Binding-site contacts:
Ligand atom O6 contacts residue GLU167 of chain 1.B at 3.9 Å.
Ligand atom C3 contacts residue LYS163 of chain 1.B at 3.7 Å.
Ligand atom C4 contacts residue LYS125 of chain 1.B at 3.4 Å.
Ligand atom O6 contacts residue GLY61 of chain 1.B at 3.9 Å.
Ligand atom C4 contacts residue LYS29 of chain 1.B at 3.8 Å.
Ligand atom C1 contacts residue ASP22 of chain 1.B at 3.4 Å.
Ligand atom C2 contacts residue ASP22 of chain 1.B at 3.7 Å.
Ligand atom C6 contacts residue VAL35 of chain 1.B at 3.7 Å (hydrophobic).
Ligand atom O4 contacts residue ALA130 of chain 1.B at 3.3 Å.
Ligand atom C6 contacts residue HIS31 of chain 1.B at 4.0 Å.
Ligand atom O3 contacts residue LYS163 of chain 1.B at 2.9 Å (salt-bridge).
Ligand atom O4 contacts residue LYS29 of chain 1.B at 3.2 Å (salt-bridge).
Ligand atom O6 contacts residue ILE28 of chain 1.B at 3.3 Å.
Ligand atom C3 contacts residue HIS132 of chain 1.B at 3.6 Å.
Ligand atom C3 contacts residue GLU123 of chain 1.B at 3.9 Å.
Ligand atom O3 contacts residue LYS125 of chain 1.B at 3.0 Å (salt-bridge).
Ligand atom O2 contacts residue ARG62 of chain 1.B at 3.8 Å.
Ligand atom O3 contacts residue CYS164 of chain 1.B at 3.6 Å.
Ligand atom O2 contacts residue LYS163 of chain 1.B at 2.8 Å (salt-bridge).
Ligand atom O6 contacts residue VAL35 of chain 1.B at 3.6 Å.
Ligand atom O4 contacts residue VAL165 of chain 1.B at 3.9 Å.
Ligand atom C6 contacts residue PRO32 of chain 1.B at 3.9 Å (hydrophobic).
Ligand atom C3 contacts residue LYS125 of chain 1.B at 3.8 Å.
Ligand atom O5 contacts residue ASP22 of chain 1.B at 3.7 Å.
Ligand atom C2 contacts residue LYS163 of chain 1.B at 3.5 Å.
Ligand atom O2 contacts residue VAL165 of chain 1.B at 3.3 Å.
Ligand atom C6 contacts residue LYS29 of chain 1.B at 3.5 Å.
Ligand atom C4 contacts residue GLU167 of chain 1.B at 3.7 Å.
Ligand atom O4 contacts residue GLU167 of chain 1.B at 2.9 Å (salt-bridge).
Ligand atom O2 contacts residue PRO32 of chain 1.B at 3.3 Å.
Ligand atom O3 contacts residue GLU123 of chain 1.B at 2.8 Å (salt-bridge).
Ligand atom O2 contacts residue ASP22 of chain 1.B at 3.6 Å.
Ligand atom O4 contacts residue ARG134 of chain 1.B at 3.6 Å.
Ligand atom O4 contacts residue PRO30 of chain 1.B at 4.0 Å.
Ligand atom O6 contacts residue LYS29 of chain 1.B at 3.0 Å (salt-bridge).
Ligand atom O3 contacts residue ARG134 of chain 1.B at 2.9 Å (salt-bridge).
Ligand atom O6 contacts residue HIS82 of chain 1.B at 3.2 Å.
Ligand atom C6 contacts residue HIS82 of chain 1.B at 3.8 Å.
Ligand atom O4 contacts residue LYS125 of chain 1.B at 3.1 Å (salt-bridge).
Ligand atom C6 contacts residue GLU167 of chain 1.B at 3.3 Å.

The protein below binds the small molecule below.
Small molecule (SMILES): OC[C@H]1O[C@H](O[C@H]2O[C@H](CO)[C@@H](O)[C@H](O)[C@H]2O)[C@H](O)[C@@H](O)[C@@H]1O

Sequence of chain 1.B:
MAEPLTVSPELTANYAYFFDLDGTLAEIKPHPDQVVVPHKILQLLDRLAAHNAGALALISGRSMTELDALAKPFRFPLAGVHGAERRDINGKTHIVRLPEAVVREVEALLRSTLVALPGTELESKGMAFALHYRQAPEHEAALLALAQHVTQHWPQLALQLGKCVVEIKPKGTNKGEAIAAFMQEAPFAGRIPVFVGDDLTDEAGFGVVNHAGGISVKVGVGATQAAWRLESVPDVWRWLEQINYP